Sequence of chain 1.A:
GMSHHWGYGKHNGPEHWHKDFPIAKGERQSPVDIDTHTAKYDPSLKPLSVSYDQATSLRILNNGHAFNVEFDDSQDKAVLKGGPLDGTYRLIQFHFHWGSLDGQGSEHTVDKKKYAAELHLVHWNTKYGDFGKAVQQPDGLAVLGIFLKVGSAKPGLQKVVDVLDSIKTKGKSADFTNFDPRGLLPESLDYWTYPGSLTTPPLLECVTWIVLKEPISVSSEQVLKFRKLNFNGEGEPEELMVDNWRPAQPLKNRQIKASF

Binding-site contacts:
Ligand atom N1 contacts residue ZN1 of chain 1.B at 2.0 Å.
Ligand atom O2 contacts residue VAL123 of chain 1.A at 3.9 Å.
Ligand atom C18 contacts residue VAL136 of chain 1.A at 4.0 Å (hydrophobic).
Ligand atom C4 contacts residue GOL1 of chain 1.D at 3.5 Å.
Ligand atom O1 contacts residue LEU199 of chain 1.A at 3.2 Å.
Ligand atom S1 contacts residue THR200 of chain 1.A at 3.9 Å.
Ligand atom N1 contacts residue HIS98 of chain 1.A at 3.3 Å (h-bond).
Ligand atom N1 contacts residue HIS121 of chain 1.A at 3.4 Å (h-bond).
Ligand atom O2 contacts residue VAL144 of chain 1.A at 3.8 Å.
Ligand atom O1 contacts residue TRP210 of chain 1.A at 3.7 Å.
Ligand atom C12 contacts residue LEU199 of chain 1.A at 3.6 Å (hydrophobic).
Ligand atom O3 contacts residue GLN94 of chain 1.A at 3.9 Å.
Ligand atom N1 contacts residue THR200 of chain 1.A at 2.9 Å (h-bond).
Ligand atom C2 contacts residue VAL123 of chain 1.A at 3.8 Å (hydrophobic).
Ligand atom C11 contacts residue LEU199 of chain 1.A at 3.7 Å (hydrophobic).
Ligand atom C16 contacts residue GLY133 of chain 1.A at 3.9 Å.
Ligand atom C2 contacts residue HIS96 of chain 1.A at 3.9 Å.
Ligand atom O2 contacts residue HIS121 of chain 1.A at 3.5 Å (h-bond).
Ligand atom C16 contacts residue VAL136 of chain 1.A at 3.8 Å (hydrophobic).
Ligand atom C3 contacts residue GLN94 of chain 1.A at 3.7 Å.
Ligand atom C2 contacts residue LEU199 of chain 1.A at 4.0 Å (hydrophobic).
Ligand atom C3 contacts residue GOL1 of chain 1.D at 3.8 Å.
Ligand atom C12 contacts residue PRO203 of chain 1.A at 3.9 Å (hydrophobic).
Ligand atom O4 contacts residue PRO203 of chain 1.A at 3.3 Å.
Ligand atom C17 contacts residue VAL136 of chain 1.A at 3.6 Å (hydrophobic).
Ligand atom C15 contacts residue GLY133 of chain 1.A at 3.9 Å.
Ligand atom O3 contacts residue GOL1 of chain 1.D at 3.0 Å (h-bond).
Ligand atom C1 contacts residue LEU199 of chain 1.A at 3.9 Å (hydrophobic).
Ligand atom C5 contacts residue GOL1 of chain 1.D at 3.8 Å.
Ligand atom C6 contacts residue THR201 of chain 1.A at 3.5 Å.
Ligand atom S1 contacts residue HIS96 of chain 1.A at 3.9 Å.
Ligand atom O2 contacts residue HIS96 of chain 1.A at 3.3 Å.
Ligand atom C5 contacts residue THR201 of chain 1.A at 3.4 Å.
Ligand atom S1 contacts residue ZN1 of chain 1.B at 3.1 Å.
Ligand atom C7 contacts residue GOL1 of chain 1.D at 3.4 Å.
Ligand atom O2 contacts residue ZN1 of chain 1.B at 3.0 Å.
Ligand atom N1 contacts residue HIS96 of chain 1.A at 3.3 Å (h-bond).
Ligand atom C14 contacts residue PHE132 of chain 1.A at 3.7 Å (hydrophobic).
Ligand atom C11 contacts residue PRO203 of chain 1.A at 4.0 Å (hydrophobic).
Ligand atom O1 contacts residue THR200 of chain 1.A at 2.9 Å (h-bond).

This protein binds this small molecule.
Small molecule (SMILES): NS(=O)(=O)c1ccc(C(=O)N2CCC(O)(c3ccccc3)CC2)cc1